Binding-site contacts:
Ligand atom C2 contacts residue PHE120 of chain 1.C at 3.8 Å (hydrophobic).
Ligand atom O7 contacts residue ASN81 of chain 1.C at 4.1 Å.
Ligand atom C5 contacts residue ASN81 of chain 1.C at 3.7 Å.
Ligand atom O7 contacts residue ILE121 of chain 1.C at 3.2 Å.
Ligand atom C2 contacts residue ASN81 of chain 1.C at 2.4 Å.
Ligand atom C3 contacts residue ASN81 of chain 1.C at 3.8 Å.
Ligand atom N2 contacts residue ASN81 of chain 1.C at 2.9 Å (h-bond).
Ligand atom O5 contacts residue ARG150 of chain 1.C at 4.4 Å.
Ligand atom O7 contacts residue PHE120 of chain 1.C at 3.5 Å (h-bond).
Ligand atom C7 contacts residue PHE120 of chain 1.C at 4.1 Å (hydrophobic).
Ligand atom C4 contacts residue ASN81 of chain 1.C at 4.3 Å.
Ligand atom O5 contacts residue ASN81 of chain 1.C at 2.4 Å (h-bond).
Ligand atom C1 contacts residue ASN81 of chain 1.C at 1.5 Å.
Ligand atom C7 contacts residue ILE121 of chain 1.C at 4.4 Å (hydrophobic).
Ligand atom C7 contacts residue ASN81 of chain 1.C at 3.7 Å.
Ligand atom O3 contacts residue PHE120 of chain 1.C at 4.5 Å.
Ligand atom N2 contacts residue PHE120 of chain 1.C at 4.0 Å.

The small molecule below binds the protein below.
Small molecule (SMILES): CC(=O)N[C@@H]1[C@@H](O)[C@H](O)[C@@H](CO)O[C@H]1O

Sequence of chain 1.C:
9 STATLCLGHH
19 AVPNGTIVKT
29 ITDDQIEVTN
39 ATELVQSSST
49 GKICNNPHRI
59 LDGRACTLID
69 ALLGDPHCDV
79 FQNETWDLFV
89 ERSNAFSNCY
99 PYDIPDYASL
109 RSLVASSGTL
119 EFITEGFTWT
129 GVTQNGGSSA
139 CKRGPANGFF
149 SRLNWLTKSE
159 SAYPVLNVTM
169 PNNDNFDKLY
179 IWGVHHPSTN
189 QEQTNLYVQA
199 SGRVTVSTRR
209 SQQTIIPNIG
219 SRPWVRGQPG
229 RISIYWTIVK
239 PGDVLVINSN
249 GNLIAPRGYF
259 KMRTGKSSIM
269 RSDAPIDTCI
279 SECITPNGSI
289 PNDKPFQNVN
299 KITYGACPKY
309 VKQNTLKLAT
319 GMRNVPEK